Binding-site contacts:
Ligand atom C1 contacts residue TYR98 of chain 1.A at 3.1 Å (hydrophobic).
Ligand atom O2 contacts residue VAL71 of chain 1.A at 3.3 Å.
Ligand atom C5 contacts residue TRP75 of chain 1.A at 3.9 Å (hydrophobic).
Ligand atom O2 contacts residue TYR98 of chain 1.A at 3.6 Å (h-bond).
Ligand atom C41 contacts residue PHE62 of chain 1.A at 3.5 Å (hydrophobic).
Ligand atom O6 contacts residue ASP54 of chain 1.A at 2.7 Å (salt-bridge).
Ligand atom C35 contacts residue PHE53 of chain 1.A at 3.8 Å (hydrophobic).
Ligand atom C45 contacts residue GLY97 of chain 1.A at 3.4 Å.
Ligand atom O3 contacts residue TYR98 of chain 1.A at 2.7 Å (h-bond).
Ligand atom C28 contacts residue SER70 of chain 1.A at 3.5 Å.
Ligand atom C3 contacts residue TRP75 of chain 1.A at 3.4 Å (hydrophobic).
Ligand atom C9 contacts residue ASP54 of chain 1.A at 3.8 Å.
Ligand atom C4 contacts residue PHE62 of chain 1.A at 3.5 Å (hydrophobic).
Ligand atom O10 contacts residue SER70 of chain 1.A at 2.7 Å (h-bond).
Ligand atom N7 contacts residue TYR98 of chain 1.A at 3.6 Å (h-bond).
Ligand atom C5 contacts residue PHE62 of chain 1.A at 3.9 Å (hydrophobic).
Ligand atom C9 contacts residue PHE53 of chain 1.A at 3.9 Å (hydrophobic).
Ligand atom C27 contacts residue TYR98 of chain 1.A at 3.5 Å (hydrophobic).
Ligand atom C2 contacts residue TYR98 of chain 1.A at 3.3 Å (hydrophobic).
Ligand atom O2 contacts residue ILE72 of chain 1.A at 3.0 Å (h-bond).
Ligand atom C35 contacts residue ILE107 of chain 1.A at 3.5 Å (hydrophobic).
Ligand atom O5 contacts residue ASP54 of chain 1.A at 3.8 Å.
Ligand atom C30 contacts residue TYR98 of chain 1.A at 3.9 Å (hydrophobic).
Ligand atom C44 contacts residue PHE62 of chain 1.A at 3.9 Å (hydrophobic).
Ligand atom C4 contacts residue TRP75 of chain 1.A at 3.7 Å (hydrophobic).
Ligand atom O4 contacts residue ASP54 of chain 1.A at 3.2 Å (salt-bridge).
Ligand atom C24 contacts residue SER70 of chain 1.A at 3.7 Å.
Ligand atom O4 contacts residue PHE115 of chain 1.A at 3.9 Å.
Ligand atom O3 contacts residue PHE115 of chain 1.A at 3.6 Å.
Ligand atom C6 contacts residue TYR42 of chain 1.A at 3.8 Å (hydrophobic).
Ligand atom C26 contacts residue SER70 of chain 1.A at 4.0 Å.
Ligand atom O4 contacts residue PHE53 of chain 1.A at 3.5 Å.
Ligand atom C5 contacts residue TYR42 of chain 1.A at 3.7 Å (hydrophobic).
Ligand atom C10 contacts residue ASP54 of chain 1.A at 3.6 Å.
Ligand atom O4 contacts residue TYR42 of chain 1.A at 3.4 Å.
Ligand atom C42 contacts residue TYR98 of chain 1.A at 3.4 Å (hydrophobic).
Ligand atom C8 contacts residue TYR98 of chain 1.A at 3.3 Å (hydrophobic).
Ligand atom C29 contacts residue TYR98 of chain 1.A at 3.9 Å (hydrophobic).
Ligand atom O1 contacts residue TYR98 of chain 1.A at 3.3 Å (h-bond).
Ligand atom C8 contacts residue PHE115 of chain 1.A at 4.0 Å (hydrophobic).

The small molecule below binds the protein below.
Small molecule (SMILES): C=CC[C@@H]1/C=C(\C)C[C@H](C)C[C@H](OC)[C@H]2O[C@@](O)(C(=O)C(=O)N3CCCC[C@H]3C(=O)O[C@H](/C(C)=C/[C@@H]3CC[C@@H](O)[C@H](OC)C3)[C@H](C)[C@@H](O)CC1=O)[C@H](C)C[C@@H]2OC

Sequence of chain 1.A:
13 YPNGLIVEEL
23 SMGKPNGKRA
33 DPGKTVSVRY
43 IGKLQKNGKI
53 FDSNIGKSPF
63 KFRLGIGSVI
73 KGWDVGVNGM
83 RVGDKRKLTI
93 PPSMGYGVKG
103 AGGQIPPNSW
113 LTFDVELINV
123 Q